Binding-site contacts:
Ligand atom C5 contacts residue TYR28 of chain 12.A at 3.8 Å (hydrophobic).
Ligand atom C7 contacts residue SER27 of chain 15.A at 4.3 Å.
Ligand atom C1 contacts residue ARG59 of chain 15.A at 4.2 Å.
Ligand atom C8 contacts residue SER27 of chain 12.A at 3.2 Å.
Ligand atom O1 contacts residue 2MY1 of chain 15.H at 0.5 Å (h-bond).
Ligand atom C2 contacts residue 2MY1 of chain 15.H at 0.2 Å.
Ligand atom C6 contacts residue SER27 of chain 12.A at 3.5 Å.
Ligand atom C8 contacts residue ARG59 of chain 15.A at 3.6 Å.
Ligand atom C3 contacts residue 2MY1 of chain 15.H at 1.2 Å.
Ligand atom C4 contacts residue LEU24 of chain 12.A at 4.3 Å (hydrophobic).
Ligand atom C1 contacts residue 2MY1 of chain 15.H at 1.1 Å.
Ligand atom C6 contacts residue 2MY1 of chain 15.H at 1.7 Å.
Ligand atom C4 contacts residue TYR28 of chain 12.A at 3.7 Å (hydrophobic).
Ligand atom C3 contacts residue LEU81 of chain 12.A at 3.9 Å (hydrophobic).
Ligand atom C3 contacts residue LEU81 of chain 15.A at 3.6 Å (hydrophobic).
Ligand atom C8 contacts residue 2MY1 of chain 15.H at 2.3 Å.
Ligand atom C7 contacts residue 2MY1 of chain 15.H at 1.1 Å.
Ligand atom C1 contacts residue ARG59 of chain 12.A at 4.3 Å.
Ligand atom C4 contacts residue LEU81 of chain 15.A at 4.1 Å (hydrophobic).
Ligand atom C5 contacts residue LEU31 of chain 12.A at 4.2 Å (hydrophobic).
Ligand atom C5 contacts residue 2MY1 of chain 15.H at 1.4 Å.
Ligand atom C1 contacts residue SER27 of chain 12.A at 4.4 Å.
Ligand atom O1 contacts residue ARG59 of chain 12.A at 3.2 Å.
Ligand atom C5 contacts residue SER27 of chain 12.A at 3.6 Å.
Ligand atom C6 contacts residue ARG59 of chain 15.A at 4.3 Å.
Ligand atom C8 contacts residue ARG59 of chain 12.A at 3.3 Å.
Ligand atom O1 contacts residue ARG59 of chain 15.A at 3.3 Å.
Ligand atom C4 contacts residue 2MY1 of chain 15.H at 1.1 Å.

Sequence of chain 12.A:
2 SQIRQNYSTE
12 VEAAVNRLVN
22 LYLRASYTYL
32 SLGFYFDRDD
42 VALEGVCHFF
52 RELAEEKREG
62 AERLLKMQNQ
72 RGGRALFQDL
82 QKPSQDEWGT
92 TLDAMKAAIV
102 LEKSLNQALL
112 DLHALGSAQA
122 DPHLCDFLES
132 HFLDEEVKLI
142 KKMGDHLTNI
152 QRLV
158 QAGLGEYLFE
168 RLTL

Sequence of chain 15.A:
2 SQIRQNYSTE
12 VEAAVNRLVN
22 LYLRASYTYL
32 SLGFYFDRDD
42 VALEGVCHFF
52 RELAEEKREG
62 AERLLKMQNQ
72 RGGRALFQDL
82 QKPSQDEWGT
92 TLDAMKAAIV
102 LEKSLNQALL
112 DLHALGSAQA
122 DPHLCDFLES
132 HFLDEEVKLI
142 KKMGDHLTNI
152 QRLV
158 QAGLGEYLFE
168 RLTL

This protein binds this small molecule.
Small molecule (SMILES): Cc1cccc(C)c1O